Sequence of chain 1.E:
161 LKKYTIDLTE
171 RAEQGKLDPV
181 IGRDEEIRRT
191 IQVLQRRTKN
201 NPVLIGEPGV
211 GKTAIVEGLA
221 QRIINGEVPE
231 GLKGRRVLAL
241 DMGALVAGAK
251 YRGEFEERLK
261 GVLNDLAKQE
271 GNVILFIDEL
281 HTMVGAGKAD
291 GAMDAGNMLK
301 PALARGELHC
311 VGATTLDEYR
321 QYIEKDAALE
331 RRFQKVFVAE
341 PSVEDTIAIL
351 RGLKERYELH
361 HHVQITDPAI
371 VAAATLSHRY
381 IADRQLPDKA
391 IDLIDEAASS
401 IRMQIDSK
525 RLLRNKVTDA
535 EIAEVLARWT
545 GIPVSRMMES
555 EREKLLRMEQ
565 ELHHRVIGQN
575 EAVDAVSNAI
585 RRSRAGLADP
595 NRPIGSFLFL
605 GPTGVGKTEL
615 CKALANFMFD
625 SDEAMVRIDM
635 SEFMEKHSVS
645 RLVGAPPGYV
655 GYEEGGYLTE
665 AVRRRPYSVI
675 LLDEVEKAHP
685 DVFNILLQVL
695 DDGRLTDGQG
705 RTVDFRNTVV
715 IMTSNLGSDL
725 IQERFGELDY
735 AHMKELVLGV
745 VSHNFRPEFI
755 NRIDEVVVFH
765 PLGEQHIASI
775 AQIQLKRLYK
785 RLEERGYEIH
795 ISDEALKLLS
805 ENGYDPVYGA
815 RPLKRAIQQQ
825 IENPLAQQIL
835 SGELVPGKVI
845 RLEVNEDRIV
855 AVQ

Binding-site contacts:
Ligand atom O1A contacts residue GLY610 of chain 1.E at 3.3 Å.
Ligand atom O1A contacts residue LYS611 of chain 1.E at 3.1 Å (salt-bridge).
Ligand atom N1 contacts residue ILE774 of chain 1.E at 3.5 Å.
Ligand atom N1 contacts residue ILE571 of chain 1.E at 3.1 Å (h-bond).
Ligand atom O1A contacts residue GLU613 of chain 1.E at 3.1 Å (salt-bridge).
Ligand atom O1B contacts residue THR612 of chain 1.E at 2.7 Å (h-bond).
Ligand atom C2' contacts residue GLU613 of chain 1.E at 3.4 Å.
Ligand atom O2' contacts residue GLN778 of chain 1.E at 3.3 Å (h-bond).
Ligand atom O2B contacts residue VAL609 of chain 1.E at 3.5 Å (h-bond).
Ligand atom C8 contacts residue GLY608 of chain 1.E at 3.1 Å.
Ligand atom O2A contacts residue ARG815 of chain 1.E at 3.0 Å (salt-bridge).
Ligand atom O2B contacts residue GLY610 of chain 1.E at 3.1 Å (h-bond).
Ligand atom N7 contacts residue VAL609 of chain 1.E at 3.2 Å.
Ligand atom N6 contacts residue VAL609 of chain 1.E at 3.0 Å (h-bond).
Ligand atom O4' contacts residue LYS818 of chain 1.E at 3.3 Å.
Ligand atom O3A contacts residue ARG815 of chain 1.E at 3.4 Å (salt-bridge).
Ligand atom O3B contacts residue GLY608 of chain 1.E at 3.0 Å (h-bond).
Ligand atom O2A contacts residue THR612 of chain 1.E at 3.5 Å.
Ligand atom O3G contacts residue ARG756 of chain 1.F at 2.8 Å (salt-bridge).
Ligand atom O3' contacts residue GLU613 of chain 1.E at 3.1 Å (salt-bridge).
Ligand atom O3B contacts residue THR607 of chain 1.E at 3.5 Å.
Ligand atom O3G contacts residue GLU678 of chain 1.E at 2.7 Å (salt-bridge).
Ligand atom O3B contacts residue LYS611 of chain 1.E at 3.6 Å.
Ligand atom S1G contacts residue ARG815 of chain 1.E at 3.3 Å (salt-bridge).
Ligand atom S1G contacts residue THR607 of chain 1.E at 2.8 Å (h-bond).
Ligand atom O1A contacts residue THR612 of chain 1.E at 3.2 Å (h-bond).
Ligand atom C2 contacts residue ARG569 of chain 1.E at 3.1 Å.
Ligand atom N7 contacts residue GLY610 of chain 1.E at 3.2 Å (h-bond).
Ligand atom PG contacts residue ARG756 of chain 1.F at 3.4 Å.
Ligand atom C5' contacts residue ARG815 of chain 1.E at 3.5 Å.
Ligand atom S1G contacts residue ARG756 of chain 1.F at 2.7 Å (salt-bridge).
Ligand atom O2G contacts residue THR607 of chain 1.E at 3.5 Å.
Ligand atom N7 contacts residue GLY608 of chain 1.E at 3.1 Å (h-bond).
Ligand atom C8 contacts residue ALA814 of chain 1.E at 3.6 Å (hydrophobic).
Ligand atom O2B contacts residue LYS611 of chain 1.E at 2.7 Å (salt-bridge).
Ligand atom O2' contacts residue LYS818 of chain 1.E at 3.4 Å.
Ligand atom N6 contacts residue ILE571 of chain 1.E at 3.1 Å (h-bond).
Ligand atom O3A contacts residue GLY608 of chain 1.E at 3.4 Å.
Ligand atom O2G contacts residue LYS611 of chain 1.E at 3.6 Å (salt-bridge).
Ligand atom C3' contacts residue GLU613 of chain 1.E at 3.4 Å.

Sequence of chain 1.F:
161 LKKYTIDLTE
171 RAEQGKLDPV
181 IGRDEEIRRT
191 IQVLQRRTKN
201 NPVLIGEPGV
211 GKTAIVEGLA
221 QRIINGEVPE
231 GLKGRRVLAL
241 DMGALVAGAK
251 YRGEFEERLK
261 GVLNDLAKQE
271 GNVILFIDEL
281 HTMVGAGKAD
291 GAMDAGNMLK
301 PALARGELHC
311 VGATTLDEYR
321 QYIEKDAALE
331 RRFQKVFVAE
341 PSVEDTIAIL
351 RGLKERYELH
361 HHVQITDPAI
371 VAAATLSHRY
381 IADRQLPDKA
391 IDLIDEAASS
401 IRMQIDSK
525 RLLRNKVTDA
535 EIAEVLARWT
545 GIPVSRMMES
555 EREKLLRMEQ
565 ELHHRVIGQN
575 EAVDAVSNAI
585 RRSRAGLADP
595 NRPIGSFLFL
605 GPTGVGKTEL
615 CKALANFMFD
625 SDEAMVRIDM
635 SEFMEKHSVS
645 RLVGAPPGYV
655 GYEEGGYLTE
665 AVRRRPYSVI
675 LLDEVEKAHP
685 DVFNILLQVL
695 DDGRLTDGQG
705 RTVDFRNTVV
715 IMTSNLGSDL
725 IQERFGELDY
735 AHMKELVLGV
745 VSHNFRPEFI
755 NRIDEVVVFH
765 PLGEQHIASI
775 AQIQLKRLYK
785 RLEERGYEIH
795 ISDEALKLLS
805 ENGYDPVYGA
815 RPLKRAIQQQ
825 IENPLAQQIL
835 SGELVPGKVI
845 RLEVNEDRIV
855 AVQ

A protein and the small-molecule ligand that binds it are described below.
Small molecule (SMILES): Nc1ncnc2c1ncn2[C@@H]1O[C@H](COP(=O)(O)OP(=O)(O)OP(O)(O)=S)[C@@H](O)[C@H]1O